The small molecule below binds the protein below.
Small molecule (SMILES): CC(=O)N[C@@H]1[C@@H](O[C@H]2O[C@H](CO)[C@H](O)[C@H](O)[C@H]2NC(C)=O)[C@@H](O)[C@@H](C)O[C@H]1O

Sequence of chain 2.A:
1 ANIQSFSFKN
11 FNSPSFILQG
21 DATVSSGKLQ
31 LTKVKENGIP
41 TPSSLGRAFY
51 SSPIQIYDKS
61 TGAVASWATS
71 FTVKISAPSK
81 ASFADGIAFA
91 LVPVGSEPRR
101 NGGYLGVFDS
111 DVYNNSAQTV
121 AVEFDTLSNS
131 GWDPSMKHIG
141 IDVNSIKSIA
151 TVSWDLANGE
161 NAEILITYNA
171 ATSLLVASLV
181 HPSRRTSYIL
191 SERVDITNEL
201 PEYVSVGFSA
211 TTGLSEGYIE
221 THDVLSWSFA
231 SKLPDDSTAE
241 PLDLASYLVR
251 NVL

Binding-site contacts:
Ligand atom C7 contacts residue GLY103 of chain 2.A at 3.6 Å.
Ligand atom O3 contacts residue LEU127 of chain 2.A at 3.7 Å.
Ligand atom C3 contacts residue ASN129 of chain 2.A at 3.5 Å.
Ligand atom C4 contacts residue ASP85 of chain 2.A at 3.3 Å.
Ligand atom C5 contacts residue LEU214 of chain 2.A at 4.2 Å (hydrophobic).
Ligand atom O5 contacts residue LEU214 of chain 2.A at 4.0 Å.
Ligand atom C5 contacts residue LEU127 of chain 2.A at 4.1 Å (hydrophobic).
Ligand atom O3 contacts residue ASP85 of chain 2.A at 2.9 Å (salt-bridge).
Ligand atom C8 contacts residue TYR218 of chain 2.A at 4.3 Å (hydrophobic).
Ligand atom C6 contacts residue LEU214 of chain 2.A at 3.7 Å (hydrophobic).
Ligand atom C6 contacts residue TYR218 of chain 2.A at 3.7 Å (hydrophobic).
Ligand atom C4 contacts residue GLY213 of chain 2.A at 4.2 Å.
Ligand atom O7 contacts residue GLY103 of chain 2.A at 2.8 Å (h-bond).
Ligand atom C7 contacts residue ASN129 of chain 2.A at 4.3 Å.
Ligand atom O6 contacts residue TYR218 of chain 2.A at 3.4 Å.
Ligand atom O3 contacts residue ASN129 of chain 2.A at 3.1 Å (h-bond).
Ligand atom C8 contacts residue GLY103 of chain 2.A at 4.3 Å.
Ligand atom O4 contacts residue ASP85 of chain 2.A at 2.7 Å (salt-bridge).
Ligand atom C8 contacts residue TYR104 of chain 2.A at 3.8 Å (hydrophobic).
Ligand atom O3 contacts residue GLY103 of chain 2.A at 2.9 Å (h-bond).
Ligand atom C6 contacts residue GLY213 of chain 2.A at 4.2 Å.
Ligand atom C3 contacts residue LEU127 of chain 2.A at 3.6 Å (hydrophobic).
Ligand atom C2 contacts residue LEU214 of chain 2.A at 4.2 Å (hydrophobic).
Ligand atom O5 contacts residue SER215 of chain 2.A at 4.2 Å.
Ligand atom C1 contacts residue LEU214 of chain 2.A at 4.3 Å (hydrophobic).
Ligand atom C4 contacts residue LEU127 of chain 2.A at 3.4 Å (hydrophobic).
Ligand atom N2 contacts residue ASN129 of chain 2.A at 3.9 Å.
Ligand atom O6 contacts residue SER215 of chain 2.A at 2.5 Å (h-bond).
Ligand atom C3 contacts residue GLY103 of chain 2.A at 4.2 Å.
Ligand atom C3 contacts residue ASP85 of chain 2.A at 3.8 Å.
Ligand atom O7 contacts residue GLY102 of chain 2.A at 3.5 Å.
Ligand atom O3 contacts residue GLY102 of chain 2.A at 3.8 Å.
Ligand atom C6 contacts residue SER215 of chain 2.A at 3.5 Å.
Ligand atom O7 contacts residue LEU214 of chain 2.A at 3.9 Å.
Ligand atom O7 contacts residue ASN101 of chain 2.A at 3.9 Å.
Ligand atom C4 contacts residue LEU214 of chain 2.A at 4.1 Å (hydrophobic).
Ligand atom C8 contacts residue TRP132 of chain 2.A at 4.1 Å (hydrophobic).
Ligand atom O4 contacts residue GLY213 of chain 2.A at 3.2 Å.
Ligand atom O4 contacts residue LEU214 of chain 2.A at 3.0 Å (h-bond).
Ligand atom N2 contacts residue GLY103 of chain 2.A at 4.3 Å.